Sequence of chain 1.J:
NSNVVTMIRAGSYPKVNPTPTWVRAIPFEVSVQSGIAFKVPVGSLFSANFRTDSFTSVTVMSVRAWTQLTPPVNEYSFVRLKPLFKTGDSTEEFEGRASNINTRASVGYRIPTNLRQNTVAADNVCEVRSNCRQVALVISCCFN

This small molecule binds to this protein.
Small molecule (SMILES): CO[P](=O)(O)O[C@H]1[C@@H](O)[C@H](n2ccc(=O)[nH]c2=O)O[C@@H]1COP(=O)(O)O

Binding-site contacts:
Ligand atom OP1 contacts residue ILE23 of chain 1.J at 3.6 Å.
Ligand atom C5 contacts residue ARG125 of chain 1.K at 4.1 Å.
Ligand atom C5' contacts residue ARG125 of chain 1.K at 4.2 Å.
Ligand atom P contacts residue ARG131 of chain 1.K at 3.5 Å.
Ligand atom C6 contacts residue ARG125 of chain 1.K at 4.0 Å.
Ligand atom C5' contacts residue MET76 of chain 1.K at 4.5 Å (hydrophobic).
Ligand atom P contacts residue ILE23 of chain 1.J at 3.9 Å.
Ligand atom O5' contacts residue ARG131 of chain 1.K at 2.9 Å (salt-bridge).
Ligand atom O4 contacts residue SER17 of chain 1.J at 3.2 Å.
Ligand atom OP1 contacts residue ARG125 of chain 1.K at 2.7 Å (salt-bridge).
Ligand atom OP1 contacts residue ARG131 of chain 1.K at 3.3 Å (salt-bridge).
Ligand atom C3' contacts residue ARG125 of chain 1.K at 3.5 Å.
Ligand atom C2 contacts residue ASN16 of chain 1.J at 3.8 Å.
Ligand atom OP3 contacts residue ILE23 of chain 1.J at 3.3 Å.
Ligand atom O5' contacts residue ARG125 of chain 1.K at 3.0 Å (salt-bridge).
Ligand atom N3 contacts residue SER17 of chain 1.J at 4.2 Å.
Ligand atom O4 contacts residue ARG125 of chain 1.K at 4.3 Å.
Ligand atom C5 contacts residue THR21 of chain 1.J at 4.3 Å.
Ligand atom C5' contacts residue ARG131 of chain 1.K at 3.4 Å.
Ligand atom OP2 contacts residue SER77 of chain 1.K at 4.0 Å.
Ligand atom C2' contacts residue ARG125 of chain 1.K at 4.1 Å.
Ligand atom P contacts residue ARG125 of chain 1.K at 3.5 Å.
Ligand atom OP3 contacts residue ARG125 of chain 1.K at 3.1 Å.
Ligand atom OP2 contacts residue ILE23 of chain 1.J at 4.2 Å.
Ligand atom C4 contacts residue ASN16 of chain 1.J at 4.4 Å.
Ligand atom C4 contacts residue ARG125 of chain 1.K at 4.0 Å.
Ligand atom O3' contacts residue ARG125 of chain 1.K at 4.0 Å.
Ligand atom N3 contacts residue ARG125 of chain 1.K at 4.3 Å.
Ligand atom C4 contacts residue SER17 of chain 1.J at 3.9 Å.
Ligand atom N3 contacts residue ASN16 of chain 1.J at 3.4 Å (h-bond).
Ligand atom O4 contacts residue THR21 of chain 1.J at 4.4 Å.
Ligand atom OP3 contacts residue SER77 of chain 1.K at 4.3 Å.
Ligand atom O2 contacts residue ASN16 of chain 1.J at 3.4 Å (h-bond).
Ligand atom OP2 contacts residue ARG131 of chain 1.K at 4.0 Å.
Ligand atom N1 contacts residue ARG125 of chain 1.K at 4.3 Å.

Sequence of chain 1.K:
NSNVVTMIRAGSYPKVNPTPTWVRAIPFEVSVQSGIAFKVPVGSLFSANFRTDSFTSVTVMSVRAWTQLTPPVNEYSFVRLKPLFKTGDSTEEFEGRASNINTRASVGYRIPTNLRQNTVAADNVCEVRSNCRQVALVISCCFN